Binding-site contacts:
Ligand atom N2 contacts residue ASN85 of chain 1.G at 3.1 Å (h-bond).
Ligand atom C4 contacts residue ASN85 of chain 1.G at 4.1 Å.
Ligand atom O6 contacts residue SER87 of chain 1.G at 3.5 Å.
Ligand atom C5 contacts residue ASN85 of chain 1.G at 3.7 Å.
Ligand atom C5 contacts residue SER87 of chain 1.G at 4.3 Å.
Ligand atom O7 contacts residue ASN85 of chain 1.G at 4.2 Å.
Ligand atom O5 contacts residue SER87 of chain 1.G at 3.9 Å.
Ligand atom C1 contacts residue ASN85 of chain 1.G at 1.5 Å.
Ligand atom C6 contacts residue SER87 of chain 1.G at 4.4 Å.
Ligand atom C7 contacts residue ASN85 of chain 1.G at 3.9 Å.
Ligand atom C2 contacts residue ASN85 of chain 1.G at 2.5 Å.
Ligand atom O5 contacts residue ASN85 of chain 1.G at 2.4 Å (h-bond).
Ligand atom C1 contacts residue SER87 of chain 1.G at 4.1 Å.
Ligand atom C3 contacts residue ASN85 of chain 1.G at 3.8 Å.

A small-molecule ligand and the protein it binds are described below.
Small molecule (SMILES): CC(=O)N[C@@H]1[C@@H](O)[C@H](O)[C@@H](CO)O[C@H]1O

Sequence of chain 1.G:
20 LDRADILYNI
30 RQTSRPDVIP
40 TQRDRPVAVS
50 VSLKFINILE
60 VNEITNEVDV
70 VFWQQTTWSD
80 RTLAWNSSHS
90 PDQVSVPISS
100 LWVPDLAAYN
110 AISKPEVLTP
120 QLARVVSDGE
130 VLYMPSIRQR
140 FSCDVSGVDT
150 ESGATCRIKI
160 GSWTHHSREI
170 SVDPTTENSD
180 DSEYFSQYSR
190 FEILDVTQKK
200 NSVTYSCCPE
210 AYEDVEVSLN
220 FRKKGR